Binding-site contacts:
Ligand atom O5' contacts residue GLY68 of chain 1.A at 3.7 Å.
Ligand atom N3 contacts residue ALA40 of chain 1.A at 3.6 Å.
Ligand atom C5' contacts residue TYR41 of chain 1.A at 3.4 Å (hydrophobic).
Ligand atom P contacts residue NA1 of chain 1.N at 3.5 Å.
Ligand atom OP2 contacts residue LYS70 of chain 1.A at 3.5 Å.
Ligand atom N2 contacts residue ACT1 of chain 1.S at 3.0 Å.
Ligand atom C2 contacts residue ACT1 of chain 1.S at 3.9 Å.
Ligand atom OP1 contacts residue ILE71 of chain 1.A at 3.0 Å (h-bond).
Ligand atom OP1 contacts residue LEU64 of chain 1.A at 3.7 Å.
Ligand atom P contacts residue ILE71 of chain 1.A at 3.8 Å.
Ligand atom C5' contacts residue GLY66 of chain 1.A at 3.4 Å.
Ligand atom P contacts residue LYS70 of chain 1.A at 3.8 Å.
Ligand atom OP1 contacts residue LYS70 of chain 1.A at 2.9 Å (salt-bridge).
Ligand atom O3' contacts residue GLY66 of chain 1.A at 3.6 Å.
Ligand atom OP1 contacts residue GLY66 of chain 1.A at 2.8 Å (h-bond).
Ligand atom P contacts residue LYS37 of chain 1.A at 3.6 Å.
Ligand atom P contacts residue LYS70 of chain 1.A at 3.7 Å.
Ligand atom OP1 contacts residue PRO65 of chain 1.A at 3.7 Å.
Ligand atom C3' contacts residue GLY68 of chain 1.A at 3.9 Å.
Ligand atom C8 contacts residue LYS37 of chain 1.A at 3.8 Å.
Ligand atom OP1 contacts residue VAL67 of chain 1.A at 3.5 Å (h-bond).
Ligand atom OP1 contacts residue THR69 of chain 1.A at 3.8 Å.
Ligand atom OP2 contacts residue NA1 of chain 1.N at 3.6 Å.
Ligand atom OP1 contacts residue LYS70 of chain 1.A at 3.5 Å (salt-bridge).
Ligand atom P contacts residue GLY66 of chain 1.A at 3.9 Å.
Ligand atom O5' contacts residue LYS37 of chain 1.A at 3.8 Å.
Ligand atom OP1 contacts residue GLY68 of chain 1.A at 2.8 Å (h-bond).
Ligand atom C5' contacts residue GLY68 of chain 1.A at 3.7 Å.
Ligand atom OP2 contacts residue LYS37 of chain 1.A at 3.7 Å.
Ligand atom OP2 contacts residue LYS70 of chain 1.A at 3.0 Å (salt-bridge).
Ligand atom O4' contacts residue ALA40 of chain 1.A at 3.8 Å.
Ligand atom P contacts residue GLY68 of chain 1.A at 3.8 Å.
Ligand atom OP2 contacts residue THR69 of chain 1.A at 3.8 Å.
Ligand atom OP3 contacts residue LYS37 of chain 1.A at 2.8 Å (salt-bridge).
Ligand atom OP1 contacts residue NA1 of chain 1.N at 2.5 Å (h-bond).
Ligand atom OP2 contacts residue GLY68 of chain 1.A at 3.9 Å.
Ligand atom O3' contacts residue ILE71 of chain 1.A at 3.5 Å.
Ligand atom N7 contacts residue LYS37 of chain 1.A at 3.8 Å.
Ligand atom C4' contacts residue GLY66 of chain 1.A at 3.4 Å.
Ligand atom OP2 contacts residue VAL67 of chain 1.A at 3.8 Å.

Sequence of chain 1.A:
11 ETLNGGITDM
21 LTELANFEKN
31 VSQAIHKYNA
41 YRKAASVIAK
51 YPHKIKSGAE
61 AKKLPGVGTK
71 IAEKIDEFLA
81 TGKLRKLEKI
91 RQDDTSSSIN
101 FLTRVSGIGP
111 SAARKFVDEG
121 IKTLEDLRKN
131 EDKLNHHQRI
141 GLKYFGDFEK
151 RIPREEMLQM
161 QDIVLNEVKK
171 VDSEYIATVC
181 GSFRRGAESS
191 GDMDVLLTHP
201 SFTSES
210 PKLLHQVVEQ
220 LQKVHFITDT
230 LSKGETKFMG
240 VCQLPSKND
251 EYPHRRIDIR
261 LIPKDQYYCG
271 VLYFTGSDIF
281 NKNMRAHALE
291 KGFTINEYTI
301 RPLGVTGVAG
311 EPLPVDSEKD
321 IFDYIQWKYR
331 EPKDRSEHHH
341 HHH

The protein below binds the small molecule below.
Small molecule (SMILES): Cc1cn([C@H]2C[C@H](O[P](=O)(O)OC[C@H]3O[C@@H](n4ccc(N)nc4=O)C[C@@H]3O[P](=O)(O)OC[C@H]3O[C@@H](n4cnc5c(=O)nc(N)[nH]c54)C[C@@H]3O[P](=O)(O)OC[C@H]3O[C@@H](n4cnc5c(=O)nc(N)[nH]c54)C[C@@H]3O)[C@@H](CO[P](=O)(O)O[C@H]3C[C@H](n4cnc5c(=O)nc(N)[nH]c54)O[C@@H]3COP(=O)(O)O)O2)c(=O)[nH]c1=O